Binding-site contacts:
Ligand atom N2 contacts residue ASP290 of chain 1.A at 3.0 Å (salt-bridge).
Ligand atom N2 contacts residue ASN118 of chain 1.A at 2.9 Å (h-bond).
Ligand atom O4 contacts residue TYR135 of chain 1.A at 4.3 Å.
Ligand atom C1 contacts residue ASN118 of chain 1.A at 1.4 Å.
Ligand atom C7 contacts residue ASN118 of chain 1.A at 3.2 Å.
Ligand atom C5 contacts residue TYR135 of chain 1.A at 4.2 Å (hydrophobic).
Ligand atom O5 contacts residue ASN118 of chain 1.A at 2.4 Å (h-bond).
Ligand atom C2 contacts residue TYR135 of chain 1.A at 4.4 Å (hydrophobic).
Ligand atom C3 contacts residue ASP290 of chain 1.A at 4.1 Å.
Ligand atom C8 contacts residue ASP290 of chain 1.A at 3.0 Å.
Ligand atom C4 contacts residue ASN118 of chain 1.A at 4.2 Å.
Ligand atom C8 contacts residue VAL104 of chain 1.A at 3.8 Å (hydrophobic).
Ligand atom C2 contacts residue ASP290 of chain 1.A at 4.2 Å.
Ligand atom C3 contacts residue ASN118 of chain 1.A at 3.8 Å.
Ligand atom C7 contacts residue ASP290 of chain 1.A at 3.5 Å.
Ligand atom N2 contacts residue LEU137 of chain 1.A at 4.5 Å.
Ligand atom O7 contacts residue VAL104 of chain 1.A at 4.3 Å.
Ligand atom C5 contacts residue ASN118 of chain 1.A at 3.6 Å.
Ligand atom O5 contacts residue TYR135 of chain 1.A at 4.3 Å.
Ligand atom N2 contacts residue TYR135 of chain 1.A at 4.4 Å.
Ligand atom C7 contacts residue VAL104 of chain 1.A at 4.5 Å (hydrophobic).
Ligand atom C1 contacts residue TYR135 of chain 1.A at 3.9 Å (hydrophobic).
Ligand atom C3 contacts residue TYR135 of chain 1.A at 4.1 Å (hydrophobic).
Ligand atom O6 contacts residue TYR135 of chain 1.A at 4.5 Å.
Ligand atom O7 contacts residue ASN106 of chain 1.A at 3.8 Å.
Ligand atom C8 contacts residue LEU137 of chain 1.A at 4.1 Å (hydrophobic).
Ligand atom C2 contacts residue ASN118 of chain 1.A at 2.5 Å.
Ligand atom O7 contacts residue ASN118 of chain 1.A at 3.1 Å (h-bond).
Ligand atom C8 contacts residue ASN118 of chain 1.A at 4.3 Å.
Ligand atom O3 contacts residue ASP290 of chain 1.A at 3.8 Å.

Sequence of chain 1.A:
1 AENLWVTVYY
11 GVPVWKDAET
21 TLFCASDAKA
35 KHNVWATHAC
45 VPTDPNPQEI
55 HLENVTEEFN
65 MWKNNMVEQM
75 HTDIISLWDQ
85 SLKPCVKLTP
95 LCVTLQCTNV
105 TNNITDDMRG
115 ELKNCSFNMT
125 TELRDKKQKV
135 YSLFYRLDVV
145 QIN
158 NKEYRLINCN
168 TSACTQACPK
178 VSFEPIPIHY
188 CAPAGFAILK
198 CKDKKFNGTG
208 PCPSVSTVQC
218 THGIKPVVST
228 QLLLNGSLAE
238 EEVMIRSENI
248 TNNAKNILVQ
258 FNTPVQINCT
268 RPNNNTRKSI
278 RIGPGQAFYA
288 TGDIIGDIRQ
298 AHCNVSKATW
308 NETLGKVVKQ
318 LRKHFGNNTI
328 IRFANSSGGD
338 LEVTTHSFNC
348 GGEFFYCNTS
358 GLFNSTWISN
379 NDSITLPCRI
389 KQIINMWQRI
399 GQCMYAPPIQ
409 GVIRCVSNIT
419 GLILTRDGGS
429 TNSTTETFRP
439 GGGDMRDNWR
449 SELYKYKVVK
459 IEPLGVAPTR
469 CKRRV

A small-molecule ligand and the protein it binds are described below.
Small molecule (SMILES): CC(=O)N[C@H]1[C@H](O[C@H]2[C@H](O)[C@@H](NC(C)=O)CO[C@@H]2CO)O[C@H](CO)[C@@H](O[C@@H]2O[C@H](CO)[C@@H](O)[C@H](O)[C@@H]2O)[C@@H]1O